Sequence of chain 1.A:
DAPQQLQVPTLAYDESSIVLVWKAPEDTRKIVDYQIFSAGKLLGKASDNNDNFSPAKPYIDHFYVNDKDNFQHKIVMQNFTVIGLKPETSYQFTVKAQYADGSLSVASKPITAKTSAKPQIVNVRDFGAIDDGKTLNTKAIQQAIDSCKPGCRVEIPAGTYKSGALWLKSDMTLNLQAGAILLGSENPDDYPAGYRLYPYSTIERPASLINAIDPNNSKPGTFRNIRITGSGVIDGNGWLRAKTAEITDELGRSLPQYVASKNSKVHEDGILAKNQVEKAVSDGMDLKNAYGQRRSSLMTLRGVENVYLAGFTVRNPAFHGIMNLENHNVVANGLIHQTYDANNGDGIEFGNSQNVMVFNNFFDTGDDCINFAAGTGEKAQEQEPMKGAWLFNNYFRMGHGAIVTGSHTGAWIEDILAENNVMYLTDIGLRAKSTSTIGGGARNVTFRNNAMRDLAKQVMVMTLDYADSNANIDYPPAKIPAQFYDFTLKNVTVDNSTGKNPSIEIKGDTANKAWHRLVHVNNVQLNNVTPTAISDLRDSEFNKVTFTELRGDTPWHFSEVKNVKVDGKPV

Binding-site contacts:
Ligand atom O6B contacts residue GLY441 of chain 1.A at 3.1 Å (h-bond).
Ligand atom O6A contacts residue HIS355 of chain 1.A at 2.7 Å (h-bond).
Ligand atom O2 contacts residue ASN406 of chain 1.A at 3.0 Å (h-bond).
Ligand atom O6B contacts residue LYS468 of chain 1.A at 3.5 Å (salt-bridge).
Ligand atom C6 contacts residue ARG240 of chain 1.A at 3.3 Å.
Ligand atom O2 contacts residue ASP381 of chain 1.A at 3.4 Å (salt-bridge).
Ligand atom O1 contacts residue ASN379 of chain 1.A at 3.7 Å.
Ligand atom C6 contacts residue HIS355 of chain 1.A at 3.4 Å.
Ligand atom C2 contacts residue ASP402 of chain 1.A at 3.8 Å.
Ligand atom O5 contacts residue HIS443 of chain 1.A at 3.2 Å.
Ligand atom O1 contacts residue SO41 of chain 1.I at 3.5 Å (h-bond).
Ligand atom O2 contacts residue GLY441 of chain 1.A at 3.0 Å (h-bond).
Ligand atom O3 contacts residue ALA408 of chain 1.A at 3.9 Å.
Ligand atom O2 contacts residue ASP402 of chain 1.A at 3.4 Å.
Ligand atom O2 contacts residue HIS355 of chain 1.A at 3.8 Å.
Ligand atom C6 contacts residue SER442 of chain 1.A at 3.9 Å.
Ligand atom C5 contacts residue HIS355 of chain 1.A at 3.6 Å.
Ligand atom O3 contacts residue GLU384 of chain 1.A at 3.3 Å.
Ligand atom O3 contacts residue HIS355 of chain 1.A at 3.2 Å.
Ligand atom O4 contacts residue HIS443 of chain 1.A at 3.6 Å.
Ligand atom O6B contacts residue ARG240 of chain 1.A at 3.0 Å (salt-bridge).
Ligand atom O1 contacts residue NI1 of chain 1.M at 3.1 Å (h-bond).
Ligand atom C4 contacts residue GLU384 of chain 1.A at 3.3 Å.
Ligand atom O4 contacts residue LEU232 of chain 1.A at 3.5 Å.
Ligand atom O6A contacts residue SER442 of chain 1.A at 3.4 Å (h-bond).
Ligand atom C1 contacts residue ASP402 of chain 1.A at 3.1 Å.
Ligand atom O2 contacts residue ASN379 of chain 1.A at 3.6 Å.
Ligand atom C3 contacts residue GLU384 of chain 1.A at 3.4 Å.
Ligand atom C3 contacts residue ASN406 of chain 1.A at 3.6 Å.
Ligand atom C2 contacts residue HIS443 of chain 1.A at 3.8 Å.
Ligand atom O1 contacts residue ASP402 of chain 1.A at 3.2 Å (salt-bridge).
Ligand atom C1 contacts residue HIS443 of chain 1.A at 3.7 Å.
Ligand atom O5 contacts residue LYS468 of chain 1.A at 3.5 Å (salt-bridge).
Ligand atom O6A contacts residue ARG240 of chain 1.A at 2.8 Å (salt-bridge).
Ligand atom O6B contacts residue SER442 of chain 1.A at 3.3 Å.
Ligand atom O3 contacts residue ASN379 of chain 1.A at 3.9 Å.
Ligand atom C4 contacts residue HIS355 of chain 1.A at 3.8 Å.
Ligand atom C2 contacts residue ASN406 of chain 1.A at 3.8 Å.
Ligand atom C1 contacts residue NI1 of chain 1.M at 3.8 Å.
Ligand atom O3 contacts residue ASN406 of chain 1.A at 2.6 Å (h-bond).

This protein binds this small molecule.
Small molecule (SMILES): O=C(O)[C@H]1O[C@H](O[C@@H]2[C@H](O)[C@@H](O)[C@@H](O)O[C@@H]2C(=O)O)[C@H](O)[C@@H](O)[C@H]1O